Sequence of chain 1.E:
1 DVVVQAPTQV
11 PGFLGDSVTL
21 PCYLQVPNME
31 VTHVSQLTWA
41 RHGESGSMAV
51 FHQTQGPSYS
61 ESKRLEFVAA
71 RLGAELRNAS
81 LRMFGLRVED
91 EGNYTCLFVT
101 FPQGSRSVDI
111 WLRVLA

Binding-site contacts:
Ligand atom C5 contacts residue ASN78 of chain 1.E at 3.5 Å.
Ligand atom C8 contacts residue TYR23 of chain 1.E at 3.3 Å (hydrophobic).
Ligand atom C6 contacts residue ASN78 of chain 1.E at 4.5 Å.
Ligand atom C2 contacts residue ASN78 of chain 1.E at 2.7 Å.
Ligand atom C3 contacts residue ASN78 of chain 1.E at 4.0 Å.
Ligand atom C7 contacts residue ASN78 of chain 1.E at 3.9 Å.
Ligand atom C7 contacts residue TYR23 of chain 1.E at 4.0 Å (hydrophobic).
Ligand atom C5 contacts residue VAL68 of chain 1.E at 4.4 Å (hydrophobic).
Ligand atom C5 contacts residue SER80 of chain 1.E at 4.0 Å.
Ligand atom O5 contacts residue ALA69 of chain 1.E at 3.5 Å.
Ligand atom O5 contacts residue SER80 of chain 1.E at 4.1 Å.
Ligand atom N2 contacts residue ASN78 of chain 1.E at 3.2 Å (h-bond).
Ligand atom O5 contacts residue ASN78 of chain 1.E at 2.2 Å (h-bond).
Ligand atom C6 contacts residue ALA69 of chain 1.E at 4.1 Å (hydrophobic).
Ligand atom C1 contacts residue SER80 of chain 1.E at 3.8 Å.
Ligand atom O7 contacts residue TYR23 of chain 1.E at 4.2 Å.
Ligand atom C1 contacts residue ALA69 of chain 1.E at 4.3 Å (hydrophobic).
Ligand atom C5 contacts residue ALA69 of chain 1.E at 4.4 Å (hydrophobic).
Ligand atom C6 contacts residue VAL68 of chain 1.E at 3.1 Å (hydrophobic).
Ligand atom O6 contacts residue ALA69 of chain 1.E at 4.0 Å.
Ligand atom C1 contacts residue ASN78 of chain 1.E at 1.4 Å.
Ligand atom O7 contacts residue ASN78 of chain 1.E at 4.0 Å.
Ligand atom O6 contacts residue VAL68 of chain 1.E at 3.8 Å.
Ligand atom C4 contacts residue ASN78 of chain 1.E at 4.2 Å.

A protein and the small-molecule ligand that binds it are described below.
Small molecule (SMILES): CC(=O)N[C@H]1[C@H](O[C@H]2[C@H](O)[C@@H](NC(C)=O)CO[C@@H]2CO)O[C@H](CO)[C@@H](O[C@@H]2O[C@H](CO)[C@@H](O)[C@H](O)[C@@H]2O)[C@@H]1O